Binding-site contacts:
Ligand atom F06 contacts residue GLN56 of chain 1.A at 3.3 Å.
Ligand atom C03 contacts residue W6Z1 of chain 1.E at 0.6 Å.
Ligand atom C01 contacts residue CYS55 of chain 1.A at 1.9 Å (hydrophobic).
Ligand atom C02 contacts residue CYS55 of chain 1.A at 3.1 Å (hydrophobic).
Ligand atom O07 contacts residue W6Z1 of chain 1.E at 0.2 Å (h-bond).
Ligand atom F05 contacts residue GLN56 of chain 1.A at 3.7 Å.
Ligand atom F05 contacts residue W6Z1 of chain 1.E at 0.8 Å.
Ligand atom C01 contacts residue GLN52 of chain 1.A at 3.5 Å.
Ligand atom C02 contacts residue GLN52 of chain 1.A at 4.5 Å.
Ligand atom C02 contacts residue W6Z1 of chain 1.E at 0.8 Å.
Ligand atom C03 contacts residue CYS55 of chain 1.A at 4.5 Å (hydrophobic).
Ligand atom C03 contacts residue GLN52 of chain 1.A at 4.5 Å.
Ligand atom O07 contacts residue CYS55 of chain 1.A at 3.4 Å (h-bond).
Ligand atom C01 contacts residue W6Z1 of chain 1.E at 0.3 Å.
Ligand atom F04 contacts residue GLN52 of chain 1.A at 4.2 Å.
Ligand atom F04 contacts residue W6Z1 of chain 1.E at 0.9 Å.
Ligand atom C01 contacts residue GLN56 of chain 1.A at 3.5 Å.
Ligand atom F06 contacts residue GLN52 of chain 1.A at 3.4 Å.
Ligand atom C03 contacts residue GLN56 of chain 1.A at 4.0 Å.
Ligand atom F06 contacts residue W6Z1 of chain 1.E at 0.7 Å.

Sequence of chain 1.A:
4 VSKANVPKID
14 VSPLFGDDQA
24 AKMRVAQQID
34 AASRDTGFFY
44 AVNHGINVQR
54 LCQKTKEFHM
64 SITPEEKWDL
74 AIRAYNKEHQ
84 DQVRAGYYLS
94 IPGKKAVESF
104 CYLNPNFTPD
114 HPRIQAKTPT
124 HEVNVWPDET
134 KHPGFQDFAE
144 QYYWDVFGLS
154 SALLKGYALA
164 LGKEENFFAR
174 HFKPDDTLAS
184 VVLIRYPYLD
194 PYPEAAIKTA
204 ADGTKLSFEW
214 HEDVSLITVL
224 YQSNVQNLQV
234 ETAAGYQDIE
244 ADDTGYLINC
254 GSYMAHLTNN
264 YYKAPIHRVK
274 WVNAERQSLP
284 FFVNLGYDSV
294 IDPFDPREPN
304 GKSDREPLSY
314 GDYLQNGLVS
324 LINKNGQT

The protein below binds the small molecule below.
Small molecule (SMILES): CC(=O)C(F)(F)F